Sequence of chain 1.A:
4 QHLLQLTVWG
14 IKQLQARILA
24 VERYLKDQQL

Sequence of chain 2.A:
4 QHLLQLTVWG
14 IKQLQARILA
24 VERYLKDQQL

Binding-site contacts:
Ligand atom C contacts residue TYR27 of chain 1.A at 4.1 Å (hydrophobic).
Ligand atom C1 contacts residue VAL24 of chain 1.A at 4.0 Å (hydrophobic).
Ligand atom C18 contacts residue TYR27 of chain 1.A at 3.3 Å (hydrophobic).
Ligand atom O contacts residue LYS29 of chain 2.A at 4.4 Å.
Ligand atom OH contacts residue TYR27 of chain 1.A at 4.2 Å.
Ligand atom C18 contacts residue LEU28 of chain 2.A at 3.6 Å (hydrophobic).
Ligand atom C4 contacts residue GLU25 of chain 2.A at 3.5 Å.
Ligand atom O contacts residue TYR27 of chain 1.A at 4.4 Å.
Ligand atom C18 contacts residue LEU33 of chain 2.A at 3.4 Å (hydrophobic).
Ligand atom C contacts residue LYS29 of chain 2.A at 4.1 Å.
Ligand atom O2 contacts residue GLU25 of chain 2.A at 4.5 Å.
Ligand atom C2 contacts residue GLU25 of chain 2.A at 4.5 Å.
Ligand atom OH contacts residue LEU28 of chain 2.A at 4.0 Å.
Ligand atom C1 contacts residue ALA23 of chain 1.A at 4.1 Å (hydrophobic).
Ligand atom C contacts residue GLU25 of chain 2.A at 4.5 Å.
Ligand atom C18 contacts residue LYS29 of chain 2.A at 3.5 Å.
Ligand atom C1 contacts residue LEU28 of chain 2.A at 4.4 Å (hydrophobic).
Ligand atom C17 contacts residue TYR27 of chain 1.A at 3.7 Å (hydrophobic).
Ligand atom C1 contacts residue TYR27 of chain 1.A at 3.8 Å (hydrophobic).
Ligand atom OH contacts residue GLU25 of chain 2.A at 4.4 Å.
Ligand atom C20 contacts residue LYS29 of chain 2.A at 3.7 Å.
Ligand atom C contacts residue LEU28 of chain 2.A at 4.5 Å (hydrophobic).

This protein binds this small molecule.
Small molecule (SMILES): COCCO[C@@H](C)CO[C@H](C)CO[C@H](C)COC(C)CO[C@@H](C)CO[C@@H](C)CO[C@H](C)CO[C@H](C)COC[C@H](C)N